This small molecule binds to this protein.
Small molecule (SMILES): Nc1ncnc2c1ncn2[C@@H]1O[C@H](CO[P](=O)(O)O[P](=O)(O)NP(=O)(O)O)[C@@H](O)[C@H]1O

Binding-site contacts:
Ligand atom O1B contacts residue LYS1095 of chain 1.A at 2.6 Å.
Ligand atom O1G contacts residue GLU1119 of chain 1.A at 3.5 Å (salt-bridge).
Ligand atom PG contacts residue LYS1095 of chain 1.A at 3.9 Å.
Ligand atom O5' contacts residue GLY1094 of chain 1.A at 3.5 Å.
Ligand atom O1A contacts residue THR1097 of chain 1.A at 2.9 Å (h-bond).
Ligand atom O1A contacts residue THR1096 of chain 1.A at 3.2 Å (h-bond).
Ligand atom O2G contacts residue LYS1095 of chain 1.A at 3.2 Å (salt-bridge).
Ligand atom C5' contacts residue GLY1094 of chain 1.A at 3.9 Å.
Ligand atom C2' contacts residue TYR1287 of chain 1.A at 3.8 Å (hydrophobic).
Ligand atom O4' contacts residue TYR1126 of chain 1.A at 3.4 Å (h-bond).
Ligand atom N3 contacts residue TYR1126 of chain 1.A at 3.7 Å.
Ligand atom PA contacts residue GLY1094 of chain 1.A at 3.8 Å.
Ligand atom N3B contacts residue SER1092 of chain 1.A at 3.6 Å.
Ligand atom C5 contacts residue TYR1126 of chain 1.A at 3.8 Å (hydrophobic).
Ligand atom N3 contacts residue TYR1287 of chain 1.A at 3.6 Å.
Ligand atom C5' contacts residue THR1097 of chain 1.A at 3.4 Å.
Ligand atom O2G contacts residue GLN1217 of chain 1.A at 3.5 Å (h-bond).
Ligand atom O3A contacts residue SER1093 of chain 1.A at 3.7 Å.
Ligand atom O1A contacts residue LYS1095 of chain 1.A at 3.6 Å (salt-bridge).
Ligand atom PB contacts residue LYS1095 of chain 1.A at 3.1 Å.
Ligand atom O2' contacts residue TYR1287 of chain 1.A at 3.1 Å.
Ligand atom O2B contacts residue LYS1095 of chain 1.A at 2.8 Å (salt-bridge).
Ligand atom O2B contacts residue THR1096 of chain 1.A at 3.2 Å (h-bond).
Ligand atom O3' contacts residue TYR1287 of chain 1.A at 3.7 Å.
Ligand atom C1' contacts residue TYR1287 of chain 1.A at 3.4 Å (hydrophobic).
Ligand atom N6 contacts residue ASP1123 of chain 1.A at 3.7 Å.
Ligand atom O2B contacts residue MG1 of chain 1.L at 2.6 Å.
Ligand atom PB contacts residue MG1 of chain 1.L at 3.8 Å.
Ligand atom O2G contacts residue GLU1091 of chain 1.A at 3.6 Å.
Ligand atom O3A contacts residue GLY1094 of chain 1.A at 3.3 Å (h-bond).
Ligand atom O1A contacts residue GLY1094 of chain 1.A at 3.3 Å.
Ligand atom O1B contacts residue SER1092 of chain 1.A at 3.3 Å (h-bond).
Ligand atom O3A contacts residue LYS1095 of chain 1.A at 3.4 Å (salt-bridge).
Ligand atom O1B contacts residue GLU1091 of chain 1.A at 3.9 Å.
Ligand atom O1B contacts residue SER1093 of chain 1.A at 3.8 Å.
Ligand atom C4 contacts residue TYR1126 of chain 1.A at 3.7 Å (hydrophobic).
Ligand atom O1G contacts residue LYS1095 of chain 1.A at 3.5 Å (salt-bridge).
Ligand atom O1B contacts residue PRO1090 of chain 1.A at 3.8 Å.
Ligand atom O3G contacts residue GLU1091 of chain 1.A at 3.7 Å.
Ligand atom O1G contacts residue MG1 of chain 1.L at 2.7 Å.

Sequence of chain 1.A:
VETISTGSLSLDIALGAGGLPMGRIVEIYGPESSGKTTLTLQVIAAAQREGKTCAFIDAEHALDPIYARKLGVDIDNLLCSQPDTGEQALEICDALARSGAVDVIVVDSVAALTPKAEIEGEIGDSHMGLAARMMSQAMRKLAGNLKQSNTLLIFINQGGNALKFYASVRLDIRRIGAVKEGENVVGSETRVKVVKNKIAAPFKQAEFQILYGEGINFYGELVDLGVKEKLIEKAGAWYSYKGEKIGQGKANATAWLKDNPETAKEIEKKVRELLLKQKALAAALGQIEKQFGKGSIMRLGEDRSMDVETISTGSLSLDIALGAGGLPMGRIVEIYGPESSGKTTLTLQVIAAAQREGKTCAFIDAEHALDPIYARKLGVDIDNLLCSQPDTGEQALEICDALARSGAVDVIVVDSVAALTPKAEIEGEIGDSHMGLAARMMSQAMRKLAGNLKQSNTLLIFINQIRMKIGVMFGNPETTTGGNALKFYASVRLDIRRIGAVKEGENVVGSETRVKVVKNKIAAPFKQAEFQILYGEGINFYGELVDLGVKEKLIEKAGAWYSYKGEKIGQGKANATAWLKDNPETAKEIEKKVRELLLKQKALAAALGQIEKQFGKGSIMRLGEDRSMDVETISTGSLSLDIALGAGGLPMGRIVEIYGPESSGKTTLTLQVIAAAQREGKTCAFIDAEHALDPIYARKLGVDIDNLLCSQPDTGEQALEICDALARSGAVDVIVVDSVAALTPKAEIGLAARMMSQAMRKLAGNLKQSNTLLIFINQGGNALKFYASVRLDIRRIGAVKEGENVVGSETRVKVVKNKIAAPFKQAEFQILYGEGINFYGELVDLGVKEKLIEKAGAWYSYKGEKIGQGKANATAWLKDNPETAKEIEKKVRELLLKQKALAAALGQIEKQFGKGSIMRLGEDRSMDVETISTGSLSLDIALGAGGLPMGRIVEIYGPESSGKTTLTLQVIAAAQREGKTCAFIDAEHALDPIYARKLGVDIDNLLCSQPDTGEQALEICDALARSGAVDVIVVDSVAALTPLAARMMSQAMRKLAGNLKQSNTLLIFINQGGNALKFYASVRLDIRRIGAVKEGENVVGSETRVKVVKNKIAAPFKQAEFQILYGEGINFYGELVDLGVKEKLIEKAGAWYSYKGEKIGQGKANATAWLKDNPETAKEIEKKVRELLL